A small-molecule ligand and the protein it binds are described below.
Small molecule (SMILES): CC(=O)N[C@H]1[C@H](O[C@H]2[C@H](O)[C@@H](NC(C)=O)CO[C@@H]2CO)O[C@H](CO)[C@@H](O)[C@@H]1O

Sequence of chain 1.C:
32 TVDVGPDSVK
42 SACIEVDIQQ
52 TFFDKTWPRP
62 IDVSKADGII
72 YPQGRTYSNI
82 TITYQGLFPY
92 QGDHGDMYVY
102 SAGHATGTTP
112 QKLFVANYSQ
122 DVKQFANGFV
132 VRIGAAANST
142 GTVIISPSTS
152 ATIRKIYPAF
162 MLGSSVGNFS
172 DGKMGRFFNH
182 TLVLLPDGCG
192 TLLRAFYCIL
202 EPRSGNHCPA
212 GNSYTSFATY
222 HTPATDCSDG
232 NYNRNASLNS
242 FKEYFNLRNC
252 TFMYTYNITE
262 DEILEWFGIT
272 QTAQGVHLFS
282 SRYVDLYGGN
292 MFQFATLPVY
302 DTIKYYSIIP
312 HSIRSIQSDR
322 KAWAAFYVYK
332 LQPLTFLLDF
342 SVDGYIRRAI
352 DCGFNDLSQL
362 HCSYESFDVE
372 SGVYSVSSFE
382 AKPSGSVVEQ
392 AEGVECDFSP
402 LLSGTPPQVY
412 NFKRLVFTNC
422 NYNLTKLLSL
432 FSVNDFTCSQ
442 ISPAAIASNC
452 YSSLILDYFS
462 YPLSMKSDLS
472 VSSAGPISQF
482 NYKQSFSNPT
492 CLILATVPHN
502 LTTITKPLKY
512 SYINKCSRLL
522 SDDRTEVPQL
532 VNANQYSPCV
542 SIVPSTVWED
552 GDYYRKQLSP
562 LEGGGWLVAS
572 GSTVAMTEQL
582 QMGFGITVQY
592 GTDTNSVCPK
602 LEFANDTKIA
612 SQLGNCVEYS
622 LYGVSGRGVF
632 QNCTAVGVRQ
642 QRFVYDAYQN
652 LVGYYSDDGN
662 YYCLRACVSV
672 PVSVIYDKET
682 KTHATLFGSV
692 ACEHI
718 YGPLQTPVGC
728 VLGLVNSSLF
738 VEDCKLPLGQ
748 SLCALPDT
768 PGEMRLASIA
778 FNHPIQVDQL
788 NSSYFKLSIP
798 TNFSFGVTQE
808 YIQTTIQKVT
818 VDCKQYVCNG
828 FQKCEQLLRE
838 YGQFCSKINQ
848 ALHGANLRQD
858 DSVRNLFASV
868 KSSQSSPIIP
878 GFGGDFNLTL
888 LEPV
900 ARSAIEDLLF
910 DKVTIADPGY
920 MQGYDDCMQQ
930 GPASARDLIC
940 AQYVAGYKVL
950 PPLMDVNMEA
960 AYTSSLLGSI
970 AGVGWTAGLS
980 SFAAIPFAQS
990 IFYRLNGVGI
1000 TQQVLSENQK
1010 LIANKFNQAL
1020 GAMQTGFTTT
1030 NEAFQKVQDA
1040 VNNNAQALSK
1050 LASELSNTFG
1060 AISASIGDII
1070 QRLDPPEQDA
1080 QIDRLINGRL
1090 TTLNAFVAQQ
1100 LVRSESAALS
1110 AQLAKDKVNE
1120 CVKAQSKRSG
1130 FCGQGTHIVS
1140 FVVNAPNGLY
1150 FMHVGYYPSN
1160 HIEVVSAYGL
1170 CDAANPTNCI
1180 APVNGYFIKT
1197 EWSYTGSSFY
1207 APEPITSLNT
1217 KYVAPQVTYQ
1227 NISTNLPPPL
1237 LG

Binding-site contacts:
Ligand atom C5 contacts residue ASN80 of chain 1.C at 3.7 Å.
Ligand atom C7 contacts residue ASN80 of chain 1.C at 3.5 Å.
Ligand atom C8 contacts residue VAL343 of chain 1.C at 3.8 Å (hydrophobic).
Ligand atom C7 contacts residue VAL343 of chain 1.C at 4.0 Å (hydrophobic).
Ligand atom C3 contacts residue ASN80 of chain 1.C at 3.8 Å.
Ligand atom C6 contacts residue SER933 of chain 1.C at 4.2 Å.
Ligand atom O7 contacts residue ASN80 of chain 1.C at 3.6 Å.
Ligand atom O5 contacts residue ASN80 of chain 1.C at 2.4 Å (h-bond).
Ligand atom C4 contacts residue ASN80 of chain 1.C at 4.3 Å.
Ligand atom N2 contacts residue ASN80 of chain 1.C at 3.0 Å (h-bond).
Ligand atom C1 contacts residue ASN80 of chain 1.C at 1.4 Å.
Ligand atom N2 contacts residue VAL343 of chain 1.C at 3.9 Å.
Ligand atom C2 contacts residue ASN80 of chain 1.C at 2.5 Å.